Binding-site contacts:
Ligand atom O7 contacts residue ASN106 of chain 8.A at 2.8 Å (h-bond).
Ligand atom C3 contacts residue ASN106 of chain 8.A at 3.8 Å.
Ligand atom C1 contacts residue ASN106 of chain 8.A at 1.4 Å.
Ligand atom O5 contacts residue ASN106 of chain 8.A at 2.4 Å (h-bond).
Ligand atom C7 contacts residue ASN106 of chain 8.A at 3.1 Å.
Ligand atom C8 contacts residue ASN106 of chain 8.A at 4.2 Å.
Ligand atom O5 contacts residue ASN188 of chain 8.A at 3.9 Å.
Ligand atom O6 contacts residue LYS190 of chain 8.A at 4.5 Å.
Ligand atom C8 contacts residue LYS105 of chain 8.A at 4.3 Å.
Ligand atom C1 contacts residue ASN188 of chain 8.A at 3.8 Å.
Ligand atom O4 contacts residue LYS190 of chain 8.A at 4.3 Å.
Ligand atom C4 contacts residue ASN106 of chain 8.A at 4.3 Å.
Ligand atom N2 contacts residue ASN106 of chain 8.A at 3.0 Å (h-bond).
Ligand atom C5 contacts residue ASN188 of chain 8.A at 4.1 Å.
Ligand atom C5 contacts residue ASN106 of chain 8.A at 3.7 Å.
Ligand atom C2 contacts residue ASN106 of chain 8.A at 2.5 Å.

A small-molecule ligand and the protein it binds are described below.
Small molecule (SMILES): CC(=O)N[C@@H]1[C@@H](O)[C@H](O)[C@@H](CO)O[C@H]1O

Sequence of chain 8.A:
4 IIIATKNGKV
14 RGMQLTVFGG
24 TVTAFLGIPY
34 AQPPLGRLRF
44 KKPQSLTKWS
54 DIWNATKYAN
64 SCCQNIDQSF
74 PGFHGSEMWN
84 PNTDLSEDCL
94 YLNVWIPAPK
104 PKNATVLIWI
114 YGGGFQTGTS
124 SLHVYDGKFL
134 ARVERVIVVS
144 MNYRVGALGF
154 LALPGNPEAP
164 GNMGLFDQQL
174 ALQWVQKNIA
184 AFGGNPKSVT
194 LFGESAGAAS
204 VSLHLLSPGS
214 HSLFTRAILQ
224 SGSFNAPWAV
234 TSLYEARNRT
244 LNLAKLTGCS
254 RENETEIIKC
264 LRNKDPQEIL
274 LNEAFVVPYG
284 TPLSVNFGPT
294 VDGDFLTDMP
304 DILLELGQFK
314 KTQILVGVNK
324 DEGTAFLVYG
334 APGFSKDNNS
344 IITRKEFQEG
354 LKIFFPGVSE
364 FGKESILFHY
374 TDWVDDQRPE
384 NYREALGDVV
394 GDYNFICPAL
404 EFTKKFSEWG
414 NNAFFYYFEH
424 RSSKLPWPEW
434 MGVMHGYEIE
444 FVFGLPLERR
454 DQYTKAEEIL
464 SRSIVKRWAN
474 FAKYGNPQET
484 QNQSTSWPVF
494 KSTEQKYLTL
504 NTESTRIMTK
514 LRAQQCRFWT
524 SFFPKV